Sequence of chain 1.A:
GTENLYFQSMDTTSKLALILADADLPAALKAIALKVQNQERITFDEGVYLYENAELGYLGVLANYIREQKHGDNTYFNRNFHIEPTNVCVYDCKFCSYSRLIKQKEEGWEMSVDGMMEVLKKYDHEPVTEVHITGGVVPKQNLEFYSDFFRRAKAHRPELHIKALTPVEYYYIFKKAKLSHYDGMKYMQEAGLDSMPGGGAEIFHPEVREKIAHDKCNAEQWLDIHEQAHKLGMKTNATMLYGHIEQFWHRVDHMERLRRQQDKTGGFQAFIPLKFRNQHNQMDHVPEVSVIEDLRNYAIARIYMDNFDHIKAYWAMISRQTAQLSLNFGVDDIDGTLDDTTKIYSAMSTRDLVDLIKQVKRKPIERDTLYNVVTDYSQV

Binding-site contacts:
Ligand atom O5 contacts residue GLU215 of chain 1.A at 2.6 Å (salt-bridge).
Ligand atom C6 contacts residue LEU287 of chain 1.A at 3.8 Å (hydrophobic).
Ligand atom O1 contacts residue LEU287 of chain 1.A at 3.8 Å.
Ligand atom O3 contacts residue GLY211 of chain 1.A at 2.8 Å (h-bond).
Ligand atom O2 contacts residue ILE285 of chain 1.A at 3.6 Å.
Ligand atom C15 contacts residue LYS176 of chain 1.A at 3.5 Å.
Ligand atom O2 contacts residue LYS176 of chain 1.A at 2.7 Å (salt-bridge).
Ligand atom O4 contacts residue GLY212 of chain 1.A at 3.7 Å.
Ligand atom N1 contacts residue PHE289 of chain 1.A at 3.7 Å.
Ligand atom C1 contacts residue LEU254 of chain 1.A at 3.5 Å (hydrophobic).
Ligand atom N3 contacts residue PHE108 of chain 1.A at 3.6 Å (h-bond).
Ligand atom N contacts residue PHE108 of chain 1.A at 3.1 Å (h-bond).
Ligand atom C1 contacts residue ARG290 of chain 1.A at 3.9 Å.
Ligand atom C14 contacts residue HIS145 of chain 1.A at 3.8 Å.
Ligand atom N1 contacts residue LYS288 of chain 1.A at 3.6 Å.
Ligand atom C17 contacts residue GLU215 of chain 1.A at 3.6 Å.
Ligand atom C13 contacts residue ASP348 of chain 1.A at 3.7 Å.
Ligand atom N contacts residue ASN294 of chain 1.A at 3.6 Å (h-bond).
Ligand atom C14 contacts residue ILE285 of chain 1.A at 3.8 Å (hydrophobic).
Ligand atom C1 contacts residue PHE289 of chain 1.A at 3.8 Å (hydrophobic).
Ligand atom N contacts residue ARG290 of chain 1.A at 3.0 Å (salt-bridge).
Ligand atom O3 contacts residue ASN250 of chain 1.A at 3.0 Å (h-bond).
Ligand atom O1 contacts residue THR252 of chain 1.A at 3.4 Å.
Ligand atom C1 contacts residue LYS288 of chain 1.A at 3.1 Å.
Ligand atom C15 contacts residue ASN250 of chain 1.A at 3.4 Å.
Ligand atom O2 contacts residue ASN250 of chain 1.A at 2.9 Å (h-bond).
Ligand atom O1 contacts residue GLY212 of chain 1.A at 3.0 Å.
Ligand atom O5 contacts residue LEU287 of chain 1.A at 3.8 Å.
Ligand atom C18 contacts residue GLU215 of chain 1.A at 3.6 Å.
Ligand atom C7 contacts residue MET1 of chain 1.D at 3.5 Å (hydrophobic).
Ligand atom O2 contacts residue LYS325 of chain 1.A at 3.3 Å (salt-bridge).
Ligand atom N1 contacts residue ARG290 of chain 1.A at 3.1 Å (salt-bridge).
Ligand atom C15 contacts residue ILE285 of chain 1.A at 3.4 Å (hydrophobic).
Ligand atom O4 contacts residue GLY213 of chain 1.A at 2.9 Å (h-bond).
Ligand atom C4 contacts residue PHE108 of chain 1.A at 3.8 Å (hydrophobic).
Ligand atom C12 contacts residue ASP348 of chain 1.A at 3.6 Å.
Ligand atom O4 contacts residue GLU215 of chain 1.A at 2.7 Å (salt-bridge).
Ligand atom O3 contacts residue ILE285 of chain 1.A at 3.4 Å.
Ligand atom O3 contacts residue PRO210 of chain 1.A at 3.2 Å.
Ligand atom N2 contacts residue LEU254 of chain 1.A at 3.3 Å.

A protein and the small-molecule ligand that binds it are described below.
Small molecule (SMILES): Nc1ncnc2c1ncn2[C@@H]1O[C@H](CCC(=O)c2cccc(C(=O)O)c2)[C@@H](O)[C@H]1O